Sequence of chain 1.C:
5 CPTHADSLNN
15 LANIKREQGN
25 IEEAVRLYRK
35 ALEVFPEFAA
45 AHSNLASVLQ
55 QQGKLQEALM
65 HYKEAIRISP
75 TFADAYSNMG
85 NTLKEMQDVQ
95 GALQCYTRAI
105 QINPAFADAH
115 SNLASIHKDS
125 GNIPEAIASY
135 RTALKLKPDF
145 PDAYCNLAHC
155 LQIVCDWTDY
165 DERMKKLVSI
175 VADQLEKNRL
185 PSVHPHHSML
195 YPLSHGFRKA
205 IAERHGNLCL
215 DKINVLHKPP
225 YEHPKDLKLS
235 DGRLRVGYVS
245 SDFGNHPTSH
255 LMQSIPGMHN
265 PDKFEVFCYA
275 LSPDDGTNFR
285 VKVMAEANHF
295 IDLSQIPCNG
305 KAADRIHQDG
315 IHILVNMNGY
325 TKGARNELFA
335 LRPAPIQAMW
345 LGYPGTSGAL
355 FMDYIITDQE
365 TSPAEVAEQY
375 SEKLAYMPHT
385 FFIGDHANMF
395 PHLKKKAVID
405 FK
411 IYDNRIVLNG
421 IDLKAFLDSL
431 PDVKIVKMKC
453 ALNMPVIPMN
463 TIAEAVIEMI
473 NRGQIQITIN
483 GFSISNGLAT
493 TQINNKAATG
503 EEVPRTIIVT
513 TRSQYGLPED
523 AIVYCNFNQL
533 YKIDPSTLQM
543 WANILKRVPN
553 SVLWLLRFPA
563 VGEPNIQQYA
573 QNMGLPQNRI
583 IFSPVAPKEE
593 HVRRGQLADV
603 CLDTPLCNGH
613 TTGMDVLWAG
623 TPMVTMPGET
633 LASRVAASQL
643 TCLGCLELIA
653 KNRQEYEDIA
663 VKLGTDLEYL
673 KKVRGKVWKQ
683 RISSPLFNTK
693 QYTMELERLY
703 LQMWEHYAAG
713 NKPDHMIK

Binding-site contacts:
Ligand atom C2 contacts residue ALA588 of chain 1.C at 3.5 Å (hydrophobic).
Ligand atom O2' contacts residue HIS593 of chain 1.C at 3.3 Å.
Ligand atom O2 contacts residue LYS590 of chain 1.C at 3.6 Å.
Ligand atom C6 contacts residue HIS593 of chain 1.C at 3.6 Å.
Ligand atom C3' contacts residue HIS612 of chain 1.C at 3.4 Å.
Ligand atom O3' contacts residue PRO348 of chain 1.C at 3.6 Å.
Ligand atom C5' contacts residue THR613 of chain 1.C at 3.1 Å.
Ligand atom N3 contacts residue HIS593 of chain 1.C at 3.3 Å.
Ligand atom C6' contacts residue THR252 of chain 1.C at 3.5 Å.
Ligand atom O3B contacts residue PRO251 of chain 1.C at 3.3 Å.
Ligand atom O2' contacts residue LYS590 of chain 1.C at 2.5 Å (salt-bridge).
Ligand atom O2 contacts residue ALA588 of chain 1.C at 3.4 Å (h-bond).
Ligand atom N1 contacts residue HIS593 of chain 1.C at 3.7 Å.
Ligand atom O2B contacts residue THR614 of chain 1.C at 3.3 Å (h-bond).
Ligand atom N3 contacts residue VAL587 of chain 1.C at 3.6 Å.
Ligand atom O4 contacts residue LEU558 of chain 1.C at 3.3 Å.
Ligand atom O1B contacts residue LYS534 of chain 1.C at 2.6 Å (salt-bridge).
Ligand atom C4' contacts residue LEU345 of chain 1.C at 3.6 Å (hydrophobic).
Ligand atom C4 contacts residue HIS593 of chain 1.C at 3.3 Å.
Ligand atom O4 contacts residue ALA588 of chain 1.C at 3.2 Å (h-bond).
Ligand atom N3 contacts residue ALA588 of chain 1.C at 2.8 Å (h-bond).
Ligand atom O2B contacts residue THR613 of chain 1.C at 2.5 Å (h-bond).
Ligand atom O3' contacts residue HIS612 of chain 1.C at 3.0 Å (h-bond).
Ligand atom O4 contacts residue ARG596 of chain 1.C at 2.7 Å (salt-bridge).
Ligand atom C5 contacts residue HIS593 of chain 1.C at 3.4 Å.
Ligand atom C8' contacts residue TYR533 of chain 1.C at 3.6 Å (hydrophobic).
Ligand atom O1' contacts residue THR613 of chain 1.C at 3.1 Å (h-bond).
Ligand atom C8' contacts residue CYS609 of chain 1.C at 3.6 Å (hydrophobic).
Ligand atom O4' contacts residue LEU345 of chain 1.C at 2.8 Å (h-bond).
Ligand atom O6' contacts residue THR252 of chain 1.C at 2.5 Å (h-bond).
Ligand atom O4 contacts residue HIS593 of chain 1.C at 3.5 Å (h-bond).
Ligand atom O7' contacts residue HIS190 of chain 1.C at 3.2 Å (h-bond).
Ligand atom O3B contacts residue LYS590 of chain 1.C at 3.1 Å (salt-bridge).
Ligand atom O2B contacts residue HIS612 of chain 1.C at 3.0 Å (h-bond).
Ligand atom O2' contacts residue ASP617 of chain 1.C at 3.0 Å (salt-bridge).
Ligand atom O2A contacts residue GLN531 of chain 1.C at 3.0 Å (h-bond).
Ligand atom O4' contacts residue PHE386 of chain 1.C at 3.3 Å.
Ligand atom C2B contacts residue ASP617 of chain 1.C at 3.6 Å.
Ligand atom PB contacts residue LYS534 of chain 1.C at 3.5 Å.
Ligand atom N2' contacts residue HIS612 of chain 1.C at 2.9 Å (h-bond).

This protein binds this small molecule.
Small molecule (SMILES): CC(=O)N[C@@H]1[C@@H](O)[C@H](O)[C@@H](CO)S[C@@H]1OP(=O)(O)OP(=O)(O)OC[C@H]1O[C@@H](n2ccc(=O)[nH]c2=O)[C@H](O)[C@@H]1O